Sequence of chain 1.H:
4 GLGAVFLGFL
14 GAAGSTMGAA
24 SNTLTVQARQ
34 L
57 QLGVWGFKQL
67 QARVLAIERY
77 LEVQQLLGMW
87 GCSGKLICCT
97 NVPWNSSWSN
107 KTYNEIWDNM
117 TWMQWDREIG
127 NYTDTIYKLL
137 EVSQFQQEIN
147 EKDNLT

The small molecule below binds the protein below.
Small molecule (SMILES): CC(=O)N[C@@H]1[C@@H](O)[C@H](O)[C@@H](CO)O[C@H]1O

Binding-site contacts:
Ligand atom C1 contacts residue ASN127 of chain 1.H at 1.4 Å.
Ligand atom O7 contacts residue ASN127 of chain 1.H at 3.1 Å (h-bond).
Ligand atom C4 contacts residue ASN127 of chain 1.H at 4.2 Å.
Ligand atom C8 contacts residue ARG123 of chain 1.H at 3.7 Å.
Ligand atom C5 contacts residue ASN127 of chain 1.H at 3.7 Å.
Ligand atom O5 contacts residue ASN127 of chain 1.H at 2.4 Å (h-bond).
Ligand atom C7 contacts residue GLU124 of chain 1.H at 4.2 Å.
Ligand atom O7 contacts residue GLU124 of chain 1.H at 4.5 Å.
Ligand atom C7 contacts residue ASN127 of chain 1.H at 3.2 Å.
Ligand atom N2 contacts residue ASN127 of chain 1.H at 2.9 Å (h-bond).
Ligand atom C8 contacts residue ASN127 of chain 1.H at 4.4 Å.
Ligand atom C2 contacts residue ASN127 of chain 1.H at 2.5 Å.
Ligand atom C8 contacts residue GLU124 of chain 1.H at 3.3 Å.
Ligand atom C3 contacts residue ASN127 of chain 1.H at 3.8 Å.